The small molecule below binds the protein below.
Small molecule (SMILES): CC(=O)N[C@@H]1[C@@H](O)[C@H](O)[C@@H](CO)O[C@H]1O

Sequence of chain 1.A:
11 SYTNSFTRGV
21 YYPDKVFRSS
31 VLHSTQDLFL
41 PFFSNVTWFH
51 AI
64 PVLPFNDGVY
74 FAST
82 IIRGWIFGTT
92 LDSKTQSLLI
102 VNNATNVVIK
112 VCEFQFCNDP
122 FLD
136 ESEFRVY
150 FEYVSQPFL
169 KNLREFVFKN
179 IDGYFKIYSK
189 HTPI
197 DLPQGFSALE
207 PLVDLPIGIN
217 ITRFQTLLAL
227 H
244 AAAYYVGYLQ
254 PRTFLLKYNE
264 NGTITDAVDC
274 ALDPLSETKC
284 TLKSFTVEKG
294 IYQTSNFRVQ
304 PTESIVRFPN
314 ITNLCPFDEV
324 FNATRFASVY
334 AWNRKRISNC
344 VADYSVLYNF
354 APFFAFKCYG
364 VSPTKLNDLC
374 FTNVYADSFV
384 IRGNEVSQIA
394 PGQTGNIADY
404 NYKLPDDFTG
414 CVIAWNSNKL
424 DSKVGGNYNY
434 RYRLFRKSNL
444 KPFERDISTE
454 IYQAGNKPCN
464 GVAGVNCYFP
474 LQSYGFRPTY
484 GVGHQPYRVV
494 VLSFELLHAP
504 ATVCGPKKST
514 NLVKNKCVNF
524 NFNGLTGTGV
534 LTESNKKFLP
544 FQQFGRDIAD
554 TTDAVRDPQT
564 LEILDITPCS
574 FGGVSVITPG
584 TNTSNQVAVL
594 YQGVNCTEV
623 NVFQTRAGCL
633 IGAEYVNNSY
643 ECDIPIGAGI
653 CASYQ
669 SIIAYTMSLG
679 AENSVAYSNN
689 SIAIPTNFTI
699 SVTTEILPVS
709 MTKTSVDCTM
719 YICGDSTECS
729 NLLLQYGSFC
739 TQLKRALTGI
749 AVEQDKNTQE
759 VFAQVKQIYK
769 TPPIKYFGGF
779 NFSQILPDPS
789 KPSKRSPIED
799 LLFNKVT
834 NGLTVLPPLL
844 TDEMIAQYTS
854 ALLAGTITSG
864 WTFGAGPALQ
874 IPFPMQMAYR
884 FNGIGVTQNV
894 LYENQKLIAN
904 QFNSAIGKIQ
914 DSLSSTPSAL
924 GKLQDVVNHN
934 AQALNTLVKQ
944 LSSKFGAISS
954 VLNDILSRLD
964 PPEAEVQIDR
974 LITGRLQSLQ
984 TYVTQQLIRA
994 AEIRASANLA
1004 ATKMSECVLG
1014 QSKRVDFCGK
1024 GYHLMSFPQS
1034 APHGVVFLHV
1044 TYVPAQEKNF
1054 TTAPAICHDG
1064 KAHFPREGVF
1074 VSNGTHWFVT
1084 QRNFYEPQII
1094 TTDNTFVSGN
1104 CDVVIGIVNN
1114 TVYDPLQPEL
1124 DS

Binding-site contacts:
Ligand atom C3 contacts residue ASN1112 of chain 1.A at 3.8 Å.
Ligand atom O6 contacts residue ILE1110 of chain 1.A at 3.8 Å.
Ligand atom O5 contacts residue ASN1112 of chain 1.A at 2.4 Å (h-bond).
Ligand atom C2 contacts residue ASN1112 of chain 1.A at 2.5 Å.
Ligand atom O6 contacts residue ASN1112 of chain 1.A at 4.1 Å.
Ligand atom O7 contacts residue ASN1112 of chain 1.A at 3.2 Å.
Ligand atom C5 contacts residue ASN1112 of chain 1.A at 3.7 Å.
Ligand atom C8 contacts residue ASN1112 of chain 1.A at 4.4 Å.
Ligand atom O7 contacts residue CYS1060 of chain 1.A at 4.5 Å.
Ligand atom C1 contacts residue ASN1112 of chain 1.A at 1.4 Å.
Ligand atom C7 contacts residue ASN1112 of chain 1.A at 3.3 Å.
Ligand atom C4 contacts residue ASN1112 of chain 1.A at 4.3 Å.
Ligand atom N2 contacts residue ASN1112 of chain 1.A at 2.9 Å (h-bond).